Sequence of chain 1.C:
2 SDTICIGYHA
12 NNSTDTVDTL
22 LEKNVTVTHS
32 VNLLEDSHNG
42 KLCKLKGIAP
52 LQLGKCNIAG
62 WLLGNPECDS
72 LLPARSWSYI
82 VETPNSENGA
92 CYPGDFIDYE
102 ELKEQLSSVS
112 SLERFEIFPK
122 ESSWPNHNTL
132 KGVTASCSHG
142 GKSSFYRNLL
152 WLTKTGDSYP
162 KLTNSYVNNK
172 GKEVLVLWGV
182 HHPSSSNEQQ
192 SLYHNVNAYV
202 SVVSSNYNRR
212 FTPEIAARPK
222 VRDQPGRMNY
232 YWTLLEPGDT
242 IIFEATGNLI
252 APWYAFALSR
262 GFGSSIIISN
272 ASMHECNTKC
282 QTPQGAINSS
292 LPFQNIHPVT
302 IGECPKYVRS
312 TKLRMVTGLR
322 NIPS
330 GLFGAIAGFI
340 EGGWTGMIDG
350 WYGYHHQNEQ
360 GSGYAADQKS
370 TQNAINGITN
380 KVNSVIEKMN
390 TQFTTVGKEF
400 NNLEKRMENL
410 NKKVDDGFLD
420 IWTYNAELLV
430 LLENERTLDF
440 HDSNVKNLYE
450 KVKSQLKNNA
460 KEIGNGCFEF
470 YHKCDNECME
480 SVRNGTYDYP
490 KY

A small-molecule ligand and the protein it binds are described below.
Small molecule (SMILES): CC(=O)N[C@@H]1[C@@H](O)[C@H](O)[C@@H](CO)O[C@H]1O

Binding-site contacts:
Ligand atom N2 contacts residue ASN289 of chain 1.C at 2.8 Å (h-bond).
Ligand atom C1 contacts residue ASN289 of chain 1.C at 1.4 Å.
Ligand atom C8 contacts residue ASN278 of chain 1.C at 3.3 Å.
Ligand atom C7 contacts residue ASN289 of chain 1.C at 3.5 Å.
Ligand atom O5 contacts residue ASN289 of chain 1.C at 2.4 Å (h-bond).
Ligand atom C5 contacts residue ASN289 of chain 1.C at 3.7 Å.
Ligand atom C3 contacts residue ASN289 of chain 1.C at 3.8 Å.
Ligand atom O7 contacts residue ASN289 of chain 1.C at 3.8 Å.
Ligand atom C2 contacts residue ASN289 of chain 1.C at 2.4 Å.
Ligand atom C7 contacts residue ASN278 of chain 1.C at 4.5 Å.
Ligand atom C4 contacts residue ASN289 of chain 1.C at 4.3 Å.
Ligand atom C8 contacts residue ASN289 of chain 1.C at 4.3 Å.